Sequence of chain 1.B:
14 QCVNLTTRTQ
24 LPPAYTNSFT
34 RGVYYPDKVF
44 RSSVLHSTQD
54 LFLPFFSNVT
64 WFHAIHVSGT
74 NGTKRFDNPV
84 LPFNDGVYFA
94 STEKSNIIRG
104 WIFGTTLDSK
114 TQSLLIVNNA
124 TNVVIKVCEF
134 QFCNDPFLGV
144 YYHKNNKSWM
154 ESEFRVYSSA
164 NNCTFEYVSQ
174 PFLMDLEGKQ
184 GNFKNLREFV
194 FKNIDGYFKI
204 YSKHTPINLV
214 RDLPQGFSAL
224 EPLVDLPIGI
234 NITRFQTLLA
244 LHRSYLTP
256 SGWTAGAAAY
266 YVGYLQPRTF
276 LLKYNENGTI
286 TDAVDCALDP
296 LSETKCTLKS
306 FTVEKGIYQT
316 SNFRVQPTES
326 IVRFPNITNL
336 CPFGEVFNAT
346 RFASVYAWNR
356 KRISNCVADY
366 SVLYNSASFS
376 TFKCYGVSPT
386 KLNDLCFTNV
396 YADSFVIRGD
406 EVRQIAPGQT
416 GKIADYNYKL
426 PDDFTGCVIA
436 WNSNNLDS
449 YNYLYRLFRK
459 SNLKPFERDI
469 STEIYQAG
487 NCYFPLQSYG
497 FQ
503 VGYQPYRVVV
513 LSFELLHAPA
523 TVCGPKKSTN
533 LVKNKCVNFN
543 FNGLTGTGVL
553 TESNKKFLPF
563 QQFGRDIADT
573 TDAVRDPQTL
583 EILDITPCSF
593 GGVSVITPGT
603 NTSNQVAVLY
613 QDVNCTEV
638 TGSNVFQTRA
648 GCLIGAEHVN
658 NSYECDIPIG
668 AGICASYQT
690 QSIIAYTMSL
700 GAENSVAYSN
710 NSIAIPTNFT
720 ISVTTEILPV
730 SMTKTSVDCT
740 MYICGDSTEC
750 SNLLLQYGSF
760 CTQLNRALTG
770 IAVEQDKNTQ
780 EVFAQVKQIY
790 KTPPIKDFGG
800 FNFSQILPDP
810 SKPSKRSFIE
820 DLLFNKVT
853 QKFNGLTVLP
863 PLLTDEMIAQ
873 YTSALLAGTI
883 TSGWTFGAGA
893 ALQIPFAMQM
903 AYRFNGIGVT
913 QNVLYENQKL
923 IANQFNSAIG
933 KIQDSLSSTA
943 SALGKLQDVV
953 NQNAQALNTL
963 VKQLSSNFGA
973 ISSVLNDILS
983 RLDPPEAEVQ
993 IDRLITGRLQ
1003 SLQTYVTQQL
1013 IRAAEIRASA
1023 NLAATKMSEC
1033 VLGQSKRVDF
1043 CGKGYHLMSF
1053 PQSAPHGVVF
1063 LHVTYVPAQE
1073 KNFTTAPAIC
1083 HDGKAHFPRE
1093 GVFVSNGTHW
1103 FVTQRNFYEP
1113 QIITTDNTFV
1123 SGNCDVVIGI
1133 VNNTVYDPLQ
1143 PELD

A protein and the small-molecule ligand that binds it are described below.
Small molecule (SMILES): CC(=O)N[C@H]1[C@H](O[C@H]2[C@H](O)[C@@H](NC(C)=O)CO[C@@H]2CO)O[C@H](CO)[C@@H](O)[C@@H]1O

Binding-site contacts:
Ligand atom O7 contacts residue ASN709 of chain 1.B at 3.8 Å.
Ligand atom C8 contacts residue GLY1131 of chain 1.B at 3.7 Å.
Ligand atom C3 contacts residue ASN709 of chain 1.B at 3.8 Å.
Ligand atom O5 contacts residue ASN709 of chain 1.B at 2.4 Å (h-bond).
Ligand atom C2 contacts residue ASN709 of chain 1.B at 2.4 Å.
Ligand atom C8 contacts residue ASN709 of chain 1.B at 4.5 Å.
Ligand atom C7 contacts residue ASN709 of chain 1.B at 3.5 Å.
Ligand atom N2 contacts residue ASN709 of chain 1.B at 2.8 Å (h-bond).
Ligand atom C5 contacts residue ASN709 of chain 1.B at 3.7 Å.
Ligand atom C1 contacts residue ASN709 of chain 1.B at 1.4 Å.
Ligand atom C8 contacts residue ILE1130 of chain 1.B at 3.9 Å (hydrophobic).
Ligand atom C4 contacts residue ASN709 of chain 1.B at 4.2 Å.
Ligand atom O7 contacts residue ILE1130 of chain 1.B at 4.1 Å.